The protein below binds the small molecule below.
Small molecule (SMILES): c1nnc[nH]1

Sequence of chain 11.A:
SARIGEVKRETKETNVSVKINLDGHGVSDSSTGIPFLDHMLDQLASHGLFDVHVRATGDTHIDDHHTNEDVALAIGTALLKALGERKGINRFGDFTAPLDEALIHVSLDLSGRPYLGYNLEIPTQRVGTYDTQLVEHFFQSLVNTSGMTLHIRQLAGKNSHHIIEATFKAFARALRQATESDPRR

Sequence of chain 8.A:
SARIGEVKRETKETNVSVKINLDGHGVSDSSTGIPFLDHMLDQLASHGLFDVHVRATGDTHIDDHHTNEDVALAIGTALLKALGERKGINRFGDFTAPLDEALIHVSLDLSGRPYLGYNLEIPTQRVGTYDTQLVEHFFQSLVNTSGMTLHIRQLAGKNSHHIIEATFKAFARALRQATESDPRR

Binding-site contacts:
Ligand atom N4 contacts residue LEU105 of chain 8.A at 4.1 Å.
Ligand atom N1 contacts residue GLU171 of chain 8.A at 3.1 Å (salt-bridge).
Ligand atom C5 contacts residue HIS72 of chain 17.A at 3.7 Å.
Ligand atom C3 contacts residue HIS168 of chain 8.A at 4.2 Å.
Ligand atom N1 contacts residue HIS72 of chain 17.A at 3.2 Å (h-bond).
Ligand atom N2 contacts residue LEU105 of chain 8.A at 4.0 Å.
Ligand atom N2 contacts residue MN1 of chain 17.C at 4.4 Å.
Ligand atom C5 contacts residue GLU75 of chain 17.A at 4.2 Å.
Ligand atom N4 contacts residue MN1 of chain 17.B at 4.4 Å.
Ligand atom N1 contacts residue MN1 of chain 17.B at 2.3 Å.
Ligand atom C5 contacts residue MN1 of chain 17.B at 3.2 Å.
Ligand atom N4 contacts residue GLU75 of chain 17.A at 3.3 Å (salt-bridge).
Ligand atom N2 contacts residue HIS72 of chain 17.A at 4.1 Å.
Ligand atom C3 contacts residue MN1 of chain 17.C at 3.2 Å.
Ligand atom N1 contacts residue MN1 of chain 17.C at 4.4 Å.
Ligand atom C5 contacts residue HIS167 of chain 8.A at 3.4 Å.
Ligand atom N4 contacts residue HIS71 of chain 17.A at 3.1 Å (h-bond).
Ligand atom C3 contacts residue LEU105 of chain 8.A at 3.8 Å (hydrophobic).
Ligand atom C3 contacts residue HIS71 of chain 17.A at 4.4 Å.
Ligand atom C3 contacts residue MN1 of chain 17.B at 4.4 Å.
Ligand atom N1 contacts residue LEU105 of chain 8.A at 4.2 Å.
Ligand atom C5 contacts residue HIS168 of chain 8.A at 3.8 Å.
Ligand atom C3 contacts residue ARG119 of chain 11.A at 4.5 Å.
Ligand atom N2 contacts residue MN1 of chain 17.B at 3.2 Å.
Ligand atom C5 contacts residue GLU171 of chain 8.A at 4.1 Å.
Ligand atom N1 contacts residue HIS71 of chain 17.A at 4.5 Å.
Ligand atom N4 contacts residue HIS168 of chain 8.A at 3.4 Å (h-bond).
Ligand atom N4 contacts residue HIS72 of chain 17.A at 4.4 Å.
Ligand atom N4 contacts residue MN1 of chain 17.C at 2.2 Å.
Ligand atom C5 contacts residue LEU105 of chain 8.A at 4.5 Å (hydrophobic).
Ligand atom C5 contacts residue MN1 of chain 17.C at 3.2 Å.
Ligand atom N2 contacts residue GLU171 of chain 8.A at 3.6 Å.
Ligand atom C5 contacts residue HIS71 of chain 17.A at 3.1 Å.
Ligand atom C3 contacts residue GLU75 of chain 17.A at 3.8 Å.
Ligand atom N1 contacts residue HIS167 of chain 8.A at 3.2 Å (h-bond).

Sequence of chain 17.A:
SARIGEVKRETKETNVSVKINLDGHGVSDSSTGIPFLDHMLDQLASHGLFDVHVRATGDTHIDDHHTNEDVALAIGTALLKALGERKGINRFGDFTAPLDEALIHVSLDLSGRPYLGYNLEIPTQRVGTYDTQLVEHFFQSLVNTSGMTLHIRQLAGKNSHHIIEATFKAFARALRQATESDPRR